Binding-site contacts:
Ligand atom N2 contacts residue ASN590 of chain 1.A at 2.9 Å (h-bond).
Ligand atom C1 contacts residue ASN590 of chain 1.A at 1.5 Å.
Ligand atom O7 contacts residue GLN618 of chain 1.A at 4.3 Å.
Ligand atom O6 contacts residue THR592 of chain 1.A at 3.7 Å.
Ligand atom C7 contacts residue ASN590 of chain 1.A at 3.2 Å.
Ligand atom C2 contacts residue ASN590 of chain 1.A at 2.5 Å.
Ligand atom C6 contacts residue THR592 of chain 1.A at 4.0 Å.
Ligand atom C5 contacts residue ASN590 of chain 1.A at 3.7 Å.
Ligand atom C1 contacts residue THR592 of chain 1.A at 4.1 Å.
Ligand atom O7 contacts residue ASN590 of chain 1.A at 3.4 Å (h-bond).
Ligand atom C8 contacts residue ASN590 of chain 1.A at 3.3 Å.
Ligand atom C4 contacts residue ASN590 of chain 1.A at 4.2 Å.
Ligand atom C5 contacts residue THR592 of chain 1.A at 4.4 Å.
Ligand atom O5 contacts residue THR592 of chain 1.A at 3.6 Å.
Ligand atom O5 contacts residue ASN590 of chain 1.A at 2.4 Å (h-bond).
Ligand atom C3 contacts residue ASN590 of chain 1.A at 3.8 Å.

The small molecule below binds the protein below.
Small molecule (SMILES): CC(=O)N[C@@H]1[C@@H](O)[C@H](O)[C@@H](CO)O[C@H]1O

Sequence of chain 1.A:
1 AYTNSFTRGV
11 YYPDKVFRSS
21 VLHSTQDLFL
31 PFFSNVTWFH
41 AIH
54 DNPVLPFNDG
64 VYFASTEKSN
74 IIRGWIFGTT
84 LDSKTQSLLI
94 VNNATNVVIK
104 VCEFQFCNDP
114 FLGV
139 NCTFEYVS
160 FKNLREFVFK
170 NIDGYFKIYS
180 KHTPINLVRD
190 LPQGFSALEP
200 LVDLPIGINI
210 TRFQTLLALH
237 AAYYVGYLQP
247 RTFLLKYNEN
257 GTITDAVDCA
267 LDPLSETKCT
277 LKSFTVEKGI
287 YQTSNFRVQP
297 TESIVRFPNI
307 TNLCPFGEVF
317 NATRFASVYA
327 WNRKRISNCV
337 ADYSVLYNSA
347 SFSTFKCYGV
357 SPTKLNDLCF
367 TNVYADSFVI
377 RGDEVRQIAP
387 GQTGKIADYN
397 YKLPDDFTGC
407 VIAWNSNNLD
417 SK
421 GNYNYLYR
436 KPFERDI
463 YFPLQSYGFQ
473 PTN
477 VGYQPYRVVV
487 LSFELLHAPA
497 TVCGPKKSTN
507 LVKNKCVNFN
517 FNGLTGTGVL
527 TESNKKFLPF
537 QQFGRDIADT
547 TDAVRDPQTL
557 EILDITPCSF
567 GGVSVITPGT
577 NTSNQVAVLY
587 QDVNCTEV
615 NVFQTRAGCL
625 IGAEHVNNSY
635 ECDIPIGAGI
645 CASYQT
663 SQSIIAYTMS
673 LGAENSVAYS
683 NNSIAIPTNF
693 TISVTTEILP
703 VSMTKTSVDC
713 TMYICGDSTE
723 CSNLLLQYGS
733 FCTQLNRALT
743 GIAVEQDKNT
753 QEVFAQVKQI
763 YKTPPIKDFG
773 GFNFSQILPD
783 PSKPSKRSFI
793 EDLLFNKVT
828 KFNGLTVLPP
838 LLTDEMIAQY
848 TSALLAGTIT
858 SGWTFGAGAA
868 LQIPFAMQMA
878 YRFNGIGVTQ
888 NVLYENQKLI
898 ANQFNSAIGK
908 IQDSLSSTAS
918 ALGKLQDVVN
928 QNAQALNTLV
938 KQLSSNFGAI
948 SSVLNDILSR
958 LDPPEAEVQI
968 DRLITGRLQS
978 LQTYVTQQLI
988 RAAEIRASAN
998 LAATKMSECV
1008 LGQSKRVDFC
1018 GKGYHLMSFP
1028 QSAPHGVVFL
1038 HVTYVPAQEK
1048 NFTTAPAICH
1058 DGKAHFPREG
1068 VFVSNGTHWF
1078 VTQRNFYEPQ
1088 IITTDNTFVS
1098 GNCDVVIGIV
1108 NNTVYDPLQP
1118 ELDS